Sequence of chain 1.F:
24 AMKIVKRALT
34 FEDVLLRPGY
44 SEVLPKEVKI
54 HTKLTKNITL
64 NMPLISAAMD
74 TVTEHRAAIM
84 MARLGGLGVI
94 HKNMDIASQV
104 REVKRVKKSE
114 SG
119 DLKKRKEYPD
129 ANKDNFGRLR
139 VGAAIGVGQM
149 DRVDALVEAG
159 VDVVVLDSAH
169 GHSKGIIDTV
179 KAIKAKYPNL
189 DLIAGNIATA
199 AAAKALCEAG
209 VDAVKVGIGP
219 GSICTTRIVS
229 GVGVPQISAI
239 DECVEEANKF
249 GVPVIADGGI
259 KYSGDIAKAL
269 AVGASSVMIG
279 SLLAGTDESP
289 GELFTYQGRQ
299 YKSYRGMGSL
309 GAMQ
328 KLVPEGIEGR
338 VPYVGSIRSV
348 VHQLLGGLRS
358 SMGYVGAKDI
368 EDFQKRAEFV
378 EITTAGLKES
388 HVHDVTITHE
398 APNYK

Sequence of chain 1.E:
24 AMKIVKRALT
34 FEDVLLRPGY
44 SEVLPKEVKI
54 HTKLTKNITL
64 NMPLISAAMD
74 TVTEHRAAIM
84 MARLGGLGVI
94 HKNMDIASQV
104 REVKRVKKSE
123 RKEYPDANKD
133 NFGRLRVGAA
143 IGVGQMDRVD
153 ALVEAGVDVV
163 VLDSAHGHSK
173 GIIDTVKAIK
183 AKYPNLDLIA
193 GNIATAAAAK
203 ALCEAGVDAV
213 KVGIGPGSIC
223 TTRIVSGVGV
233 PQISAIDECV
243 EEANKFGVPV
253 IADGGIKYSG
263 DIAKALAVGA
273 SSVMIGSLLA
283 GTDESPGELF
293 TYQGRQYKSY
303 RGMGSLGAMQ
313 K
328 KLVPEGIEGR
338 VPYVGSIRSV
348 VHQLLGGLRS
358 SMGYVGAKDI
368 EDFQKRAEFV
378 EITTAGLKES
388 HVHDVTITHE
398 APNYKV

Binding-site contacts:
Ligand atom C4 contacts residue GLY306 of chain 1.E at 3.8 Å.
Ligand atom CL contacts residue GLY360 of chain 1.F at 3.1 Å.
Ligand atom N1 contacts residue IMP1 of chain 1.V at 3.1 Å.
Ligand atom N4 contacts residue GLU332 of chain 1.E at 2.9 Å (salt-bridge).
Ligand atom C21 contacts residue SER357 of chain 1.F at 3.6 Å.
Ligand atom CL contacts residue HIS168 of chain 1.E at 3.6 Å.
Ligand atom C13 contacts residue GLU332 of chain 1.E at 3.5 Å.
Ligand atom C12 contacts residue MET311 of chain 1.E at 3.7 Å (hydrophobic).
Ligand atom N1 contacts residue THR224 of chain 1.E at 3.9 Å.
Ligand atom C20 contacts residue PRO48 of chain 1.F at 3.9 Å (hydrophobic).
Ligand atom O1 contacts residue THR224 of chain 1.E at 3.0 Å (h-bond).
Ligand atom O2 contacts residue ALA167 of chain 1.E at 3.8 Å.
Ligand atom C27 contacts residue LEU47 of chain 1.F at 3.8 Å (hydrophobic).
Ligand atom C2 contacts residue GLY306 of chain 1.E at 3.5 Å.
Ligand atom N1 contacts residue ALA167 of chain 1.E at 3.8 Å.
Ligand atom C7 contacts residue IMP1 of chain 1.V at 3.8 Å.
Ligand atom C1 contacts residue GLY306 of chain 1.E at 3.8 Å.
Ligand atom O1 contacts residue TYR361 of chain 1.F at 3.7 Å.
Ligand atom C13 contacts residue VAL330 of chain 1.E at 3.7 Å (hydrophobic).
Ligand atom C3 contacts residue GLY306 of chain 1.E at 3.5 Å.
Ligand atom CL contacts residue TYR361 of chain 1.F at 3.9 Å.
Ligand atom C3 contacts residue MET305 of chain 1.E at 3.6 Å (hydrophobic).
Ligand atom C17 contacts residue GLU332 of chain 1.E at 3.9 Å.
Ligand atom C22 contacts residue SER357 of chain 1.F at 3.4 Å.
Ligand atom O1 contacts residue GLU332 of chain 1.E at 2.9 Å (salt-bridge).
Ligand atom C10 contacts residue GLU332 of chain 1.E at 3.5 Å.
Ligand atom N3 contacts residue GLU332 of chain 1.E at 3.0 Å (salt-bridge).
Ligand atom C7 contacts residue ALA167 of chain 1.E at 3.8 Å (hydrophobic).
Ligand atom F3 contacts residue LEU47 of chain 1.F at 3.6 Å.
Ligand atom C13 contacts residue MET311 of chain 1.E at 3.9 Å (hydrophobic).
Ligand atom C26 contacts residue LEU47 of chain 1.F at 3.9 Å (hydrophobic).
Ligand atom C6 contacts residue ALA167 of chain 1.E at 3.8 Å (hydrophobic).
Ligand atom C17 contacts residue ALA167 of chain 1.E at 3.9 Å (hydrophobic).
Ligand atom N4 contacts residue ALA167 of chain 1.E at 3.8 Å.
Ligand atom C18 contacts residue ALA167 of chain 1.E at 3.9 Å (hydrophobic).
Ligand atom C21 contacts residue PRO48 of chain 1.F at 3.8 Å (hydrophobic).
Ligand atom O1 contacts residue IMP1 of chain 1.V at 3.4 Å.
Ligand atom C22 contacts residue TYR361 of chain 1.F at 3.5 Å (hydrophobic).
Ligand atom C10 contacts residue ALA167 of chain 1.E at 3.8 Å (hydrophobic).
Ligand atom C13 contacts residue GLY306 of chain 1.E at 3.6 Å.

A protein and the small-molecule ligand that binds it are described below.
Small molecule (SMILES): C/C(=N\O)c1cccc(C(C)(C)NC(=O)Nc2ccc(Cl)c(-c3nc(C(F)(F)F)cs3)c2)c1